Sequence of chain 1.C:
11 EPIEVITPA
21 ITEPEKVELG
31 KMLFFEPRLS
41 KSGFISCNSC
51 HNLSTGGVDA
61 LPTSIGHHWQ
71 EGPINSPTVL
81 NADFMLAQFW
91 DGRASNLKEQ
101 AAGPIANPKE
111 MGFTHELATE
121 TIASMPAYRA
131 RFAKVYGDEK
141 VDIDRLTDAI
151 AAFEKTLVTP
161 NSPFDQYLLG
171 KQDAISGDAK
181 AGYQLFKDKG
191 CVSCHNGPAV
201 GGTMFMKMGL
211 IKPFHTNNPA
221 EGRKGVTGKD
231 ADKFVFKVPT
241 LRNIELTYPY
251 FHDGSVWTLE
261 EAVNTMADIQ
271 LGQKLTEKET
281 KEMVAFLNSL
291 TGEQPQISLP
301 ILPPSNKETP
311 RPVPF

Sequence of chain 1.D:
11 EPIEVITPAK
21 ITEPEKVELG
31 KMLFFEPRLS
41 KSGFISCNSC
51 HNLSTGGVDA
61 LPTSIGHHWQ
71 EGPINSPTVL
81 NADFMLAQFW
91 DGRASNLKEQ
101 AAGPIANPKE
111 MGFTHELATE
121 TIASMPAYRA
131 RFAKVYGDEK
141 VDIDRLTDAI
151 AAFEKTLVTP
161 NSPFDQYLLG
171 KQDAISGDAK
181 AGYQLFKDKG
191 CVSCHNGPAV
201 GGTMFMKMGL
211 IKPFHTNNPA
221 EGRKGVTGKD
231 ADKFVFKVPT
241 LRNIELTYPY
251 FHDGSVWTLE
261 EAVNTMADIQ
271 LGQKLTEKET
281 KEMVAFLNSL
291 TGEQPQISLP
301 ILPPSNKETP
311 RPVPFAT

A small-molecule ligand and the protein it binds are described below.
Small molecule (SMILES): C[C@@H](O)[C@@H](C)O

Binding-site contacts:
Ligand atom O6 contacts residue PRO300 of chain 1.C at 3.7 Å.
Ligand atom C4 contacts residue MET32 of chain 1.C at 4.0 Å (hydrophobic).
Ligand atom C2 contacts residue ILE301 of chain 1.C at 4.3 Å (hydrophobic).
Ligand atom C1 contacts residue MET32 of chain 1.C at 4.1 Å (hydrophobic).
Ligand atom C3 contacts residue ILE301 of chain 1.C at 3.8 Å (hydrophobic).
Ligand atom C2 contacts residue MET32 of chain 1.C at 4.3 Å (hydrophobic).
Ligand atom O6 contacts residue LEU299 of chain 1.C at 4.2 Å.
Ligand atom O5 contacts residue LYS31 of chain 1.C at 2.9 Å (salt-bridge).
Ligand atom C4 contacts residue ILE301 of chain 1.C at 3.1 Å (hydrophobic).
Ligand atom C3 contacts residue ARG131 of chain 1.C at 4.2 Å.
Ligand atom C3 contacts residue PRO300 of chain 1.C at 4.3 Å (hydrophobic).
Ligand atom O6 contacts residue ILE301 of chain 1.C at 3.0 Å (h-bond).
Ligand atom C2 contacts residue LYS31 of chain 1.C at 4.0 Å.
Ligand atom C1 contacts residue GLU28 of chain 1.C at 3.2 Å.
Ligand atom C1 contacts residue ARG131 of chain 1.C at 4.1 Å.
Ligand atom O5 contacts residue PRO300 of chain 1.C at 4.0 Å.
Ligand atom C1 contacts residue LYS31 of chain 1.C at 4.2 Å.
Ligand atom C2 contacts residue GLU28 of chain 1.C at 4.5 Å.
Ligand atom O6 contacts residue GLN296 of chain 1.D at 4.5 Å.
Ligand atom C4 contacts residue ARG131 of chain 1.C at 3.4 Å.
Ligand atom C2 contacts residue PRO300 of chain 1.C at 3.9 Å (hydrophobic).
Ligand atom O5 contacts residue SER298 of chain 1.C at 3.8 Å.